Sequence of chain 1.D:
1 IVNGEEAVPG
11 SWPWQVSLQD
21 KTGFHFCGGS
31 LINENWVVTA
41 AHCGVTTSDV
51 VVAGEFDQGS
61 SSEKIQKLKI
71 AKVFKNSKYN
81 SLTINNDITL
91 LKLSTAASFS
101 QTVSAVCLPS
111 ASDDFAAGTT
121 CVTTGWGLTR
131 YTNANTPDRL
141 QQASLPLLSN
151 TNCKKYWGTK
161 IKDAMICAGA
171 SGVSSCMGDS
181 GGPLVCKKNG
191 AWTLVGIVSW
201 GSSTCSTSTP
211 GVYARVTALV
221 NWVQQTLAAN

A protein and the small-molecule ligand that binds it are described below.
Small molecule (SMILES): C[C@@H](O)[C@H](Cc1ccccc1)NC(=O)CNC(=O)CNC(=O)OCc1ccccc1

Binding-site contacts:
Ligand atom C contacts residue HIS42 of chain 1.D at 3.5 Å.
Ligand atom CA contacts residue SER199 of chain 1.D at 3.8 Å.
Ligand atom CE1 contacts residue SER175 of chain 1.D at 3.4 Å.
Ligand atom C1 contacts residue SER180 of chain 1.D at 2.5 Å.
Ligand atom O contacts residue SER180 of chain 1.D at 2.3 Å (h-bond).
Ligand atom CE2 contacts residue SER202 of chain 1.D at 3.5 Å.
Ligand atom C contacts residue SER180 of chain 1.D at 1.5 Å.
Ligand atom O1 contacts residue GLY201 of chain 1.D at 3.3 Å (h-bond).
Ligand atom CZ contacts residue GLY201 of chain 1.D at 3.5 Å.
Ligand atom O contacts residue HIS42 of chain 1.D at 3.7 Å.
Ligand atom C4 contacts residue LEU82 of chain 1.D at 3.8 Å (hydrophobic).
Ligand atom CE1 contacts residue GLY201 of chain 1.D at 3.6 Å.
Ligand atom CB contacts residue SER199 of chain 1.D at 3.7 Å.
Ligand atom C contacts residue HIS42 of chain 1.D at 2.8 Å.
Ligand atom C5 contacts residue LEU82 of chain 1.D at 3.0 Å (hydrophobic).
Ligand atom C1 contacts residue HIS42 of chain 1.D at 1.6 Å.
Ligand atom N contacts residue SER199 of chain 1.D at 2.8 Å (h-bond).
Ligand atom CA contacts residue SER180 of chain 1.D at 2.6 Å.
Ligand atom C6 contacts residue LEU82 of chain 1.D at 2.7 Å (hydrophobic).
Ligand atom CB contacts residue SER180 of chain 1.D at 2.7 Å.
Ligand atom N contacts residue SER180 of chain 1.D at 3.2 Å (h-bond).
Ligand atom CA contacts residue HIS42 of chain 1.D at 3.5 Å.
Ligand atom O contacts residue GLY201 of chain 1.D at 3.3 Å (h-bond).
Ligand atom C1 contacts residue TRP200 of chain 1.D at 3.7 Å (hydrophobic).
Ligand atom C5 contacts residue THR83 of chain 1.D at 2.9 Å.
Ligand atom CA contacts residue GLY201 of chain 1.D at 3.5 Å.
Ligand atom C4 contacts residue THR83 of chain 1.D at 3.6 Å.
Ligand atom CD2 contacts residue MET177 of chain 1.D at 3.8 Å (hydrophobic).
Ligand atom CE1 contacts residue TRP200 of chain 1.D at 3.8 Å (hydrophobic).
Ligand atom O2 contacts residue TRP200 of chain 1.D at 3.4 Å.
Ligand atom N contacts residue HIS42 of chain 1.D at 3.0 Å (h-bond).
Ligand atom O contacts residue GLY178 of chain 1.D at 3.0 Å (h-bond).
Ligand atom CA contacts residue SER199 of chain 1.D at 3.7 Å.
Ligand atom C7 contacts residue LEU82 of chain 1.D at 3.3 Å (hydrophobic).
Ligand atom C6 contacts residue THR83 of chain 1.D at 3.3 Å.
Ligand atom C contacts residue SER199 of chain 1.D at 3.7 Å.
Ligand atom O contacts residue TRP200 of chain 1.D at 3.2 Å.
Ligand atom C3 contacts residue LYS160 of chain 1.D at 3.8 Å.
Ligand atom CZ contacts residue SER202 of chain 1.D at 3.3 Å.
Ligand atom C8 contacts residue LYS160 of chain 1.D at 3.6 Å.